This protein binds this small molecule.
Small molecule (SMILES): OC[C@H]1O[C@H](O[C@H]2[C@H](O)[C@@H](O)[C@@H](O[C@H]3[C@H](O)[C@@H](O)[C@@H](O[C@H]4[C@H](O)[C@@H](O)[C@@H](O[C@H]5[C@H](O)[C@@H](O)[C@@H](O)O[C@@H]5CO)O[C@@H]4CO)O[C@@H]3CO)O[C@@H]2CO)[C@H](O)[C@@H](O)[C@@H]1O

Sequence of chain 1.B:
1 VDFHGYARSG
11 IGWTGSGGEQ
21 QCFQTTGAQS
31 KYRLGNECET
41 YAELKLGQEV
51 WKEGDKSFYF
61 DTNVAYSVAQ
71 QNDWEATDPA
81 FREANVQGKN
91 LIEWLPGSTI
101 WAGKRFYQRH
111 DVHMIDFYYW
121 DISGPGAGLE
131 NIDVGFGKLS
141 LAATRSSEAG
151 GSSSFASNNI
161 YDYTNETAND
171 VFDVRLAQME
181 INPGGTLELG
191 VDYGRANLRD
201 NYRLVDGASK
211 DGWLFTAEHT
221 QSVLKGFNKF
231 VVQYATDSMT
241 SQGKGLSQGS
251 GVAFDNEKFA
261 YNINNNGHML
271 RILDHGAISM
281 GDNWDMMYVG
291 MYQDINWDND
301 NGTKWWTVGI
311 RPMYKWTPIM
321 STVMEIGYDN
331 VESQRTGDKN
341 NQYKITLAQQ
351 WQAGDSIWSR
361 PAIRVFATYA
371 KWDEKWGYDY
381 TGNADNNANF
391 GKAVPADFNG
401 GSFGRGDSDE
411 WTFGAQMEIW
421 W

Binding-site contacts:
Ligand atom O6 contacts residue TRP420 of chain 1.B at 3.3 Å (h-bond).
Ligand atom O5 contacts residue TYR6 of chain 1.B at 3.7 Å.
Ligand atom O6 contacts residue ARG109 of chain 1.B at 2.9 Å (salt-bridge).
Ligand atom O2 contacts residue ARG33 of chain 1.B at 2.9 Å (salt-bridge).
Ligand atom O2 contacts residue ARG8 of chain 1.B at 2.9 Å (salt-bridge).
Ligand atom C3 contacts residue HIS113 of chain 1.B at 3.5 Å.
Ligand atom O2 contacts residue ARG109 of chain 1.B at 3.6 Å.
Ligand atom O2 contacts residue ASP111 of chain 1.B at 3.1 Å (salt-bridge).
Ligand atom C6 contacts residue GLU43 of chain 1.B at 3.5 Å.
Ligand atom C2 contacts residue ARG8 of chain 1.B at 3.4 Å.
Ligand atom O6 contacts residue ARG82 of chain 1.B at 2.8 Å (salt-bridge).
Ligand atom O6 contacts residue GLU43 of chain 1.B at 2.5 Å (salt-bridge).
Ligand atom O5 contacts residue ARG82 of chain 1.B at 3.2 Å (salt-bridge).
Ligand atom O3 contacts residue HIS113 of chain 1.B at 2.7 Å (h-bond).
Ligand atom O6 contacts residue PHE106 of chain 1.B at 3.6 Å.
Ligand atom C6 contacts residue TYR118 of chain 1.B at 3.5 Å (hydrophobic).
Ligand atom C1 contacts residue ARG82 of chain 1.B at 3.8 Å.
Ligand atom O3 contacts residue ASP116 of chain 1.B at 3.5 Å (salt-bridge).
Ligand atom O3 contacts residue ASP111 of chain 1.B at 3.2 Å (salt-bridge).
Ligand atom O2 contacts residue HIS113 of chain 1.B at 2.8 Å (h-bond).
Ligand atom C4 contacts residue TYR118 of chain 1.B at 3.9 Å (hydrophobic).
Ligand atom C3 contacts residue ASP111 of chain 1.B at 3.4 Å.
Ligand atom O3 contacts residue TYR6 of chain 1.B at 3.5 Å.
Ligand atom C1 contacts residue TYR6 of chain 1.B at 3.5 Å (hydrophobic).
Ligand atom O4 contacts residue TYR118 of chain 1.B at 3.4 Å (h-bond).
Ligand atom C3 contacts residue ASP116 of chain 1.B at 3.3 Å.
Ligand atom O2 contacts residue ASP116 of chain 1.B at 2.8 Å (salt-bridge).
Ligand atom C5 contacts residue TYR118 of chain 1.B at 3.3 Å (hydrophobic).
Ligand atom C2 contacts residue TRP420 of chain 1.B at 3.5 Å (hydrophobic).
Ligand atom O6 contacts residue TYR41 of chain 1.B at 3.6 Å (h-bond).
Ligand atom C6 contacts residue ARG109 of chain 1.B at 2.6 Å.
Ligand atom O5 contacts residue TYR41 of chain 1.B at 3.4 Å.
Ligand atom C2 contacts residue TYR6 of chain 1.B at 3.9 Å (hydrophobic).
Ligand atom C5 contacts residue ARG109 of chain 1.B at 3.8 Å.
Ligand atom C4 contacts residue TYR6 of chain 1.B at 3.8 Å (hydrophobic).
Ligand atom O5 contacts residue GLU43 of chain 1.B at 3.2 Å (salt-bridge).
Ligand atom C3 contacts residue ARG33 of chain 1.B at 3.8 Å.
Ligand atom C1 contacts residue TYR41 of chain 1.B at 3.3 Å (hydrophobic).
Ligand atom O3 contacts residue ARG33 of chain 1.B at 2.6 Å (salt-bridge).
Ligand atom C2 contacts residue HIS113 of chain 1.B at 3.2 Å.